This small molecule binds to this protein.
Small molecule (SMILES): CC(=O)N[C@H]1[C@H](O[C@H]2[C@H](O)[C@@H](NC(C)=O)CO[C@@H]2CO)O[C@H](CO)[C@@H](O)[C@@H]1O

Binding-site contacts:
Ligand atom C4 contacts residue TYR49 of chain 1.H at 4.5 Å (hydrophobic).
Ligand atom O6 contacts residue TYR49 of chain 1.H at 2.2 Å (h-bond).
Ligand atom C2 contacts residue TYR49 of chain 1.H at 3.8 Å (hydrophobic).
Ligand atom C7 contacts residue TYR49 of chain 1.H at 3.7 Å (hydrophobic).
Ligand atom C8 contacts residue TYR49 of chain 1.H at 4.1 Å (hydrophobic).
Ligand atom C2 contacts residue ASN99 of chain 1.G at 2.4 Å.
Ligand atom C1 contacts residue THR98 of chain 1.G at 4.2 Å.
Ligand atom O6 contacts residue LEU54 of chain 1.H at 4.3 Å.
Ligand atom C4 contacts residue ASN99 of chain 1.G at 4.2 Å.
Ligand atom C8 contacts residue ASP107 of chain 1.G at 4.1 Å.
Ligand atom C3 contacts residue TYR49 of chain 1.H at 4.0 Å (hydrophobic).
Ligand atom C3 contacts residue ASN99 of chain 1.G at 3.8 Å.
Ligand atom N2 contacts residue TYR49 of chain 1.H at 4.2 Å.
Ligand atom N2 contacts residue ASN99 of chain 1.G at 2.9 Å (h-bond).
Ligand atom C6 contacts residue TYR49 of chain 1.H at 3.5 Å (hydrophobic).
Ligand atom C5 contacts residue ASN99 of chain 1.G at 3.6 Å.
Ligand atom C6 contacts residue THR53 of chain 1.H at 4.4 Å.
Ligand atom O5 contacts residue ASN99 of chain 1.G at 2.3 Å (h-bond).
Ligand atom C7 contacts residue ASN99 of chain 1.G at 3.2 Å.
Ligand atom O5 contacts residue TYR49 of chain 1.H at 3.9 Å.
Ligand atom O3 contacts residue TYR49 of chain 1.H at 3.3 Å (h-bond).
Ligand atom O7 contacts residue TYR49 of chain 1.H at 3.2 Å.
Ligand atom C1 contacts residue ASN99 of chain 1.G at 1.4 Å.
Ligand atom C8 contacts residue LEU46 of chain 1.H at 3.7 Å (hydrophobic).
Ligand atom O6 contacts residue THR53 of chain 1.H at 3.3 Å.
Ligand atom C5 contacts residue TYR49 of chain 1.H at 4.2 Å (hydrophobic).
Ligand atom O7 contacts residue THR102 of chain 1.G at 3.4 Å.
Ligand atom C8 contacts residue GLY105 of chain 1.G at 3.9 Å.
Ligand atom O7 contacts residue ASN99 of chain 1.G at 3.0 Å (h-bond).
Ligand atom C8 contacts residue ASN99 of chain 1.G at 4.4 Å.

Sequence of chain 1.H:
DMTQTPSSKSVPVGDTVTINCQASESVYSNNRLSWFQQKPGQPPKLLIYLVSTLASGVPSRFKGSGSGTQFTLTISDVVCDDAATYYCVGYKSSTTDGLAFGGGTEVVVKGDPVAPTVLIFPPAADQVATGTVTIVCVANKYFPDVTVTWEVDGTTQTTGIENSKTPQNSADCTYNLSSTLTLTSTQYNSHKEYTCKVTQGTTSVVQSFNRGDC

Sequence of chain 1.G:
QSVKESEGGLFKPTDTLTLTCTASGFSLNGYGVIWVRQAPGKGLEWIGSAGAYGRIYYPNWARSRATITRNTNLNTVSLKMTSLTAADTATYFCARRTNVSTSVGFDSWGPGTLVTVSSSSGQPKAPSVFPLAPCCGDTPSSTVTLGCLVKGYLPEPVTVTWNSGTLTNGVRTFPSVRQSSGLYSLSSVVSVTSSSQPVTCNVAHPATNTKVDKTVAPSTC